Sequence of chain 1.A:
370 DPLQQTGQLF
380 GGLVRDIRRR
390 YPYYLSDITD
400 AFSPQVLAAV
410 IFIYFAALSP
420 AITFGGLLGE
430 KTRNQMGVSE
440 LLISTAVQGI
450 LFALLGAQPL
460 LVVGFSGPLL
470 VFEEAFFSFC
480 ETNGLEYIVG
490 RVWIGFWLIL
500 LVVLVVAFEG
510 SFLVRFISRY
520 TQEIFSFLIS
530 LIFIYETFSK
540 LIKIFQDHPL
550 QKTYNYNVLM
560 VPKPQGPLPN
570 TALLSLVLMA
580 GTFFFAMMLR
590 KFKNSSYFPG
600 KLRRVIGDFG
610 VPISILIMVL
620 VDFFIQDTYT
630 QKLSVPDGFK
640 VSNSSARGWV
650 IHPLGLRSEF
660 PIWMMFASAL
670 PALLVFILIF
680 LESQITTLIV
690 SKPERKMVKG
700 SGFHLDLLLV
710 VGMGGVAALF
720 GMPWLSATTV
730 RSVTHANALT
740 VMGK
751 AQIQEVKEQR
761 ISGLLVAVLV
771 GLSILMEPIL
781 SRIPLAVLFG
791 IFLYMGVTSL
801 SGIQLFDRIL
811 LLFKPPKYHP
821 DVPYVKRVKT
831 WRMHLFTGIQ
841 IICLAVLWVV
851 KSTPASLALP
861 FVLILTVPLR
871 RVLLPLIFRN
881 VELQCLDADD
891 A

Binding-site contacts:
Ligand atom C6 contacts residue ARG432 of chain 1.A at 3.6 Å.
Ligand atom C8 contacts residue ARG432 of chain 1.A at 4.1 Å.
Ligand atom C7 contacts residue ASN642 of chain 1.A at 3.2 Å.
Ligand atom C5 contacts residue ARG432 of chain 1.A at 3.5 Å.
Ligand atom O5 contacts residue ARG432 of chain 1.A at 4.0 Å.
Ligand atom C3 contacts residue ASN642 of chain 1.A at 3.8 Å.
Ligand atom C7 contacts residue ASN433 of chain 1.A at 4.0 Å.
Ligand atom O6 contacts residue ARG432 of chain 1.A at 3.2 Å.
Ligand atom C1 contacts residue ASN642 of chain 1.A at 1.4 Å.
Ligand atom N2 contacts residue ASN642 of chain 1.A at 2.9 Å (h-bond).
Ligand atom C8 contacts residue ASN433 of chain 1.A at 3.4 Å.
Ligand atom O7 contacts residue ASN642 of chain 1.A at 4.0 Å.
Ligand atom O7 contacts residue ASN433 of chain 1.A at 4.0 Å.
Ligand atom C7 contacts residue ARG432 of chain 1.A at 3.5 Å.
Ligand atom C5 contacts residue ALA645 of chain 1.A at 4.5 Å (hydrophobic).
Ligand atom C6 contacts residue ALA645 of chain 1.A at 4.3 Å (hydrophobic).
Ligand atom C6 contacts residue SER644 of chain 1.A at 4.4 Å.
Ligand atom C4 contacts residue ASN642 of chain 1.A at 4.2 Å.
Ligand atom N2 contacts residue ARG432 of chain 1.A at 4.2 Å.
Ligand atom C1 contacts residue ARG432 of chain 1.A at 4.3 Å.
Ligand atom O3 contacts residue ARG432 of chain 1.A at 4.0 Å.
Ligand atom C5 contacts residue SER644 of chain 1.A at 4.3 Å.
Ligand atom O5 contacts residue ALA645 of chain 1.A at 3.5 Å.
Ligand atom C2 contacts residue ARG432 of chain 1.A at 4.0 Å.
Ligand atom C1 contacts residue ALA645 of chain 1.A at 4.1 Å (hydrophobic).
Ligand atom O5 contacts residue SER644 of chain 1.A at 4.1 Å.
Ligand atom C2 contacts residue ASN642 of chain 1.A at 2.4 Å.
Ligand atom C8 contacts residue ASN642 of chain 1.A at 3.5 Å.
Ligand atom C5 contacts residue ASN642 of chain 1.A at 3.6 Å.
Ligand atom O5 contacts residue ASN642 of chain 1.A at 2.4 Å (h-bond).
Ligand atom C1 contacts residue SER644 of chain 1.A at 4.3 Å.
Ligand atom O7 contacts residue ARG432 of chain 1.A at 3.1 Å (salt-bridge).

A small-molecule ligand and the protein it binds are described below.
Small molecule (SMILES): CC(=O)N[C@H]1[C@H](O[C@H]2[C@H](O)[C@@H](NC(C)=O)CO[C@@H]2CO)O[C@H](CO)[C@@H](O)[C@@H]1O